Sequence of chain 1.B:
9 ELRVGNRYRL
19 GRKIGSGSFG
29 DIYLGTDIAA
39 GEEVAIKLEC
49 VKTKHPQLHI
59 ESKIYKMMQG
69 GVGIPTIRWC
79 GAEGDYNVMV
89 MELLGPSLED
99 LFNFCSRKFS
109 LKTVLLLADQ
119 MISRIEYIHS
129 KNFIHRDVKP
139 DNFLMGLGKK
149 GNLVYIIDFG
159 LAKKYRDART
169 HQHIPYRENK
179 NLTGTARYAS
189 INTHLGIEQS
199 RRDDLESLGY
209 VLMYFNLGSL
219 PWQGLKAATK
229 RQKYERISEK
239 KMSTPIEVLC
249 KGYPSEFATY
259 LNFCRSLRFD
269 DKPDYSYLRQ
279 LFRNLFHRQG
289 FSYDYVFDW

Binding-site contacts:
Ligand atom CB contacts residue GLY182 of chain 1.B at 3.5 Å.
Ligand atom CG2 contacts residue ARG185 of chain 1.B at 3.4 Å.
Ligand atom CB contacts residue LYS231 of chain 1.B at 3.3 Å.
Ligand atom O2P contacts residue ASP135 of chain 1.B at 3.5 Å (salt-bridge).
Ligand atom O contacts residue SER26 of chain 1.B at 2.8 Å (h-bond).
Ligand atom OG contacts residue LYS137 of chain 1.B at 3.3 Å (salt-bridge).
Ligand atom OG contacts residue ASP135 of chain 1.B at 3.3 Å (salt-bridge).
Ligand atom O3P contacts residue ASP156 of chain 1.B at 3.3 Å (salt-bridge).
Ligand atom O2P contacts residue ASP156 of chain 1.B at 2.5 Å (salt-bridge).
Ligand atom O contacts residue LYS137 of chain 1.B at 3.0 Å (salt-bridge).
Ligand atom CD2 contacts residue TYR232 of chain 1.B at 3.5 Å (hydrophobic).
Ligand atom O3P contacts residue LYS178 of chain 1.B at 3.0 Å (salt-bridge).
Ligand atom O contacts residue THR181 of chain 1.B at 3.3 Å.
Ligand atom O contacts residue ALA184 of chain 1.B at 3.4 Å (h-bond).
Ligand atom N contacts residue GLY182 of chain 1.B at 2.7 Å (h-bond).
Ligand atom O3P contacts residue ARG185 of chain 1.B at 2.7 Å (salt-bridge).
Ligand atom O3P contacts residue ARG134 of chain 1.B at 3.2 Å (salt-bridge).
Ligand atom O contacts residue LEU159 of chain 1.B at 3.4 Å.
Ligand atom C contacts residue THR181 of chain 1.B at 3.5 Å.
Ligand atom N contacts residue LYS231 of chain 1.B at 3.0 Å (salt-bridge).
Ligand atom O contacts residue GLY182 of chain 1.B at 3.4 Å (h-bond).
Ligand atom N contacts residue THR181 of chain 1.B at 3.0 Å (h-bond).
Ligand atom O2P contacts residue ARG185 of chain 1.B at 2.6 Å (salt-bridge).
Ligand atom O2P contacts residue ARG134 of chain 1.B at 3.1 Å (salt-bridge).
Ligand atom CD1 contacts residue LEU180 of chain 1.B at 3.2 Å (hydrophobic).
Ligand atom O contacts residue THR183 of chain 1.B at 3.5 Å.
Ligand atom OG contacts residue THR181 of chain 1.B at 3.4 Å (h-bond).
Ligand atom O contacts residue GLY182 of chain 1.B at 2.9 Å (h-bond).
Ligand atom OG contacts residue LYS231 of chain 1.B at 3.5 Å (salt-bridge).
Ligand atom O contacts residue ARG185 of chain 1.B at 3.0 Å (salt-bridge).
Ligand atom O1P contacts residue GLY25 of chain 1.B at 3.2 Å.
Ligand atom O3P contacts residue GLN221 of chain 1.B at 3.4 Å.
Ligand atom P contacts residue ASP156 of chain 1.B at 3.5 Å.
Ligand atom OG contacts residue LYS178 of chain 1.B at 3.5 Å (salt-bridge).
Ligand atom CA contacts residue THR181 of chain 1.B at 3.0 Å.
Ligand atom O3P contacts residue LYS137 of chain 1.B at 3.0 Å (salt-bridge).
Ligand atom O1P contacts residue GLY222 of chain 1.B at 3.0 Å (h-bond).
Ligand atom CG contacts residue GLY182 of chain 1.B at 3.5 Å.
Ligand atom O contacts residue LEU180 of chain 1.B at 3.4 Å (h-bond).
Ligand atom O1P contacts residue SER26 of chain 1.B at 3.0 Å (h-bond).

A protein and the small-molecule ligand that binds it are described below.
Small molecule (SMILES): CC(C)C[C@H](NC(=O)[C@H](COP(=O)(O)O)NC(=O)[C@H](C)NC(=O)[C@@H](NC(=O)[C@@H](N)COP(=O)(O)O)C(C)C)C(=O)N[C@H](C(=O)N[C@H](C=O)COP(=O)(O)O)[C@@H](C)O